Sequence of chain 23.A:
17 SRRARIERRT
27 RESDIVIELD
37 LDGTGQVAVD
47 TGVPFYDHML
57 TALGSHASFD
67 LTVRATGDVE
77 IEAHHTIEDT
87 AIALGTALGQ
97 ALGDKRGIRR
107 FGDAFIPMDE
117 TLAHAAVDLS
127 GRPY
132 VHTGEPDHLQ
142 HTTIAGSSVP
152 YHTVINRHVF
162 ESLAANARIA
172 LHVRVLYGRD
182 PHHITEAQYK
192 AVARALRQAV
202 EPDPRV

Binding-site contacts:
Ligand atom C4 contacts residue MN1 of chain 8.C at 3.0 Å.
Ligand atom C3 contacts residue HIS81 of chain 23.A at 3.3 Å.
Ligand atom C5 contacts residue MET114 of chain 8.A at 3.6 Å (hydrophobic).
Ligand atom O3 contacts residue HIS81 of chain 23.A at 3.5 Å (h-bond).
Ligand atom C6 contacts residue MN1 of chain 23.B at 3.1 Å.
Ligand atom C6 contacts residue MET114 of chain 8.A at 3.4 Å (hydrophobic).
Ligand atom C5 contacts residue GLU84 of chain 23.A at 3.6 Å.
Ligand atom OP6 contacts residue LYS191 of chain 8.A at 3.2 Å (salt-bridge).
Ligand atom N2 contacts residue HIS183 of chain 8.A at 3.2 Å (h-bond).
Ligand atom OP4 contacts residue HIS62 of chain 8.A at 3.2 Å (h-bond).
Ligand atom N2 contacts residue MET114 of chain 8.A at 3.6 Å.
Ligand atom C6 contacts residue HIS183 of chain 8.A at 3.6 Å.
Ligand atom C2 contacts residue GLU28 of chain 23.A at 3.8 Å.
Ligand atom C6 contacts residue MN1 of chain 8.C at 3.4 Å.
Ligand atom O2 contacts residue GLU28 of chain 23.A at 3.0 Å (salt-bridge).
Ligand atom N2 contacts residue MN1 of chain 8.C at 2.2 Å.
Ligand atom OP4 contacts residue LYS191 of chain 8.A at 3.8 Å.
Ligand atom OP6 contacts residue ARG106 of chain 4.A at 2.8 Å (salt-bridge).
Ligand atom C3 contacts residue GLU187 of chain 8.A at 3.9 Å.
Ligand atom N1 contacts residue HIS184 of chain 8.A at 3.5 Å (h-bond).
Ligand atom OP5 contacts residue ARG106 of chain 4.A at 3.9 Å.
Ligand atom N1 contacts residue MET114 of chain 8.A at 3.5 Å.
Ligand atom C5 contacts residue MN1 of chain 23.B at 3.5 Å.
Ligand atom N1 contacts residue HIS80 of chain 23.A at 3.4 Å (h-bond).
Ligand atom N1 contacts residue GLU84 of chain 23.A at 3.2 Å (salt-bridge).
Ligand atom N2 contacts residue GLU187 of chain 8.A at 3.3 Å (salt-bridge).
Ligand atom C4 contacts residue HIS81 of chain 23.A at 3.4 Å.
Ligand atom OP4 contacts residue ARG106 of chain 4.A at 3.8 Å.
Ligand atom O3 contacts residue GLU187 of chain 8.A at 2.7 Å (salt-bridge).
Ligand atom O3 contacts residue HIS54 of chain 8.A at 3.3 Å (h-bond).
Ligand atom C6 contacts residue HIS184 of chain 8.A at 3.7 Å.
Ligand atom C3 contacts residue MN1 of chain 8.C at 3.2 Å.
Ligand atom C6 contacts residue HIS80 of chain 23.A at 3.3 Å.
Ligand atom P contacts residue ARG106 of chain 4.A at 3.6 Å.
Ligand atom O3 contacts residue MN1 of chain 8.C at 2.5 Å.
Ligand atom C3 contacts residue GLU28 of chain 23.A at 3.8 Å.
Ligand atom OP1 contacts residue GLU187 of chain 8.A at 3.6 Å (salt-bridge).
Ligand atom N2 contacts residue HIS81 of chain 23.A at 2.9 Å (h-bond).
Ligand atom N1 contacts residue MN1 of chain 23.B at 2.3 Å.
Ligand atom C4 contacts residue MET114 of chain 8.A at 3.7 Å (hydrophobic).

The protein below binds the small molecule below.
Small molecule (SMILES): O=P(O)(O)OC[C@@H](O)[C@@H](O)c1cnc[nH]1

Sequence of chain 8.A:
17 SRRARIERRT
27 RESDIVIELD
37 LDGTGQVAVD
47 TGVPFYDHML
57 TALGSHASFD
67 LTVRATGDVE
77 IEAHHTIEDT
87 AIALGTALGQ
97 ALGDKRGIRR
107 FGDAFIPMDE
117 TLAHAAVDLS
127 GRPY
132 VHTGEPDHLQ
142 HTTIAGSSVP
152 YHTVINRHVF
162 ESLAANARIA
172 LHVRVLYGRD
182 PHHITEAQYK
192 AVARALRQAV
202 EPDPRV

Sequence of chain 4.A:
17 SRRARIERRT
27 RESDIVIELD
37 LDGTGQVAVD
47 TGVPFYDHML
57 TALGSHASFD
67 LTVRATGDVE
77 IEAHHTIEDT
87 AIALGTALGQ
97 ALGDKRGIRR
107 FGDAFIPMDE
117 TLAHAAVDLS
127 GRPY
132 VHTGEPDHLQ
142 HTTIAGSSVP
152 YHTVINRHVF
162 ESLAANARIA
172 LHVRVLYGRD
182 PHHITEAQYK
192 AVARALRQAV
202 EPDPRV